Binding-site contacts:
Ligand atom C9 contacts residue TRP143 of chain 1.A at 3.7 Å (hydrophobic).
Ligand atom O contacts residue MG1 of chain 1.D at 2.2 Å.
Ligand atom C15 contacts residue TRP143 of chain 1.A at 3.6 Å (hydrophobic).
Ligand atom N3 contacts residue LYS144 of chain 1.A at 3.5 Å.
Ligand atom C7 contacts residue HIS142 of chain 1.A at 3.5 Å.
Ligand atom C contacts residue GLU199 of chain 1.A at 3.2 Å.
Ligand atom C8 contacts residue TRP143 of chain 1.A at 3.9 Å (hydrophobic).
Ligand atom C1 contacts residue GLU199 of chain 1.A at 3.1 Å.
Ligand atom N3 contacts residue MET40 of chain 1.A at 3.9 Å.
Ligand atom C1 contacts residue ASN170 of chain 1.A at 3.2 Å.
Ligand atom C2 contacts residue MG1 of chain 1.D at 3.1 Å.
Ligand atom C18 contacts residue LYS144 of chain 1.A at 3.9 Å.
Ligand atom C7 contacts residue LYS144 of chain 1.A at 3.4 Å.
Ligand atom C2 contacts residue LYS144 of chain 1.A at 3.4 Å.
Ligand atom C16 contacts residue LYS144 of chain 1.A at 3.7 Å.
Ligand atom C contacts residue ASN170 of chain 1.A at 3.6 Å.
Ligand atom C4 contacts residue MET40 of chain 1.A at 3.9 Å (hydrophobic).
Ligand atom C1 contacts residue SAM1 of chain 1.E at 3.9 Å.
Ligand atom O contacts residue LYS144 of chain 1.A at 2.9 Å (salt-bridge).
Ligand atom C14 contacts residue TRP143 of chain 1.A at 3.7 Å (hydrophobic).
Ligand atom C2 contacts residue ASN170 of chain 1.A at 3.2 Å.
Ligand atom C1 contacts residue MET40 of chain 1.A at 3.7 Å (hydrophobic).
Ligand atom C1 contacts residue MG1 of chain 1.D at 3.0 Å.
Ligand atom C7 contacts residue TRP143 of chain 1.A at 3.6 Å (hydrophobic).
Ligand atom O5 contacts residue GLU199 of chain 1.A at 2.5 Å (salt-bridge).
Ligand atom O5 contacts residue MET40 of chain 1.A at 3.9 Å.
Ligand atom C16 contacts residue ASP145 of chain 1.A at 3.7 Å.
Ligand atom O contacts residue ASN170 of chain 1.A at 2.9 Å (h-bond).
Ligand atom C7 contacts residue SAM1 of chain 1.E at 3.2 Å.
Ligand atom N3 contacts residue SAM1 of chain 1.E at 3.4 Å.
Ligand atom C12 contacts residue MET40 of chain 1.A at 3.6 Å (hydrophobic).
Ligand atom O5 contacts residue ASP169 of chain 1.A at 3.4 Å (salt-bridge).
Ligand atom C contacts residue MET40 of chain 1.A at 3.7 Å (hydrophobic).
Ligand atom N contacts residue MET40 of chain 1.A at 3.9 Å.
Ligand atom O contacts residue ASP141 of chain 1.A at 2.7 Å (salt-bridge).
Ligand atom O contacts residue SAM1 of chain 1.E at 2.4 Å.
Ligand atom O5 contacts residue MG1 of chain 1.D at 2.2 Å.
Ligand atom C2 contacts residue SAM1 of chain 1.E at 3.0 Å.
Ligand atom O5 contacts residue ASN170 of chain 1.A at 2.8 Å (h-bond).
Ligand atom C17 contacts residue LYS144 of chain 1.A at 3.5 Å.

Sequence of chain 1.A:
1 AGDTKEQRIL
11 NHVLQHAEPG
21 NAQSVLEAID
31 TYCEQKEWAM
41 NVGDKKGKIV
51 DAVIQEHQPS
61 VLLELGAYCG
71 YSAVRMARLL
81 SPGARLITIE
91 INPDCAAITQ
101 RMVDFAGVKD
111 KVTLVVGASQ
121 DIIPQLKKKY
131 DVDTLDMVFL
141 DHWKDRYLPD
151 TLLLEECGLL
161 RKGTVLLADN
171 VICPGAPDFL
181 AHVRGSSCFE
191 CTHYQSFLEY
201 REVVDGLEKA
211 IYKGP

The small molecule below binds the protein below.
Small molecule (SMILES): Cn1c(-c2cccc(-c3ccccc3)c2)ncc(O)c1=O